A small-molecule ligand and the protein it binds are described below.
Small molecule (SMILES): CC(=O)N[C@H]1[C@H]([C@H](O)[C@H](O)CO)O[C@@](O[C@H](CO)[C@@H](O)[C@@H]2O[C@@H](C(=O)O)C[C@H](O)[C@H]2NC(C)=O)(C(=O)O)C[C@@H]1O

Sequence of chain 4.F:
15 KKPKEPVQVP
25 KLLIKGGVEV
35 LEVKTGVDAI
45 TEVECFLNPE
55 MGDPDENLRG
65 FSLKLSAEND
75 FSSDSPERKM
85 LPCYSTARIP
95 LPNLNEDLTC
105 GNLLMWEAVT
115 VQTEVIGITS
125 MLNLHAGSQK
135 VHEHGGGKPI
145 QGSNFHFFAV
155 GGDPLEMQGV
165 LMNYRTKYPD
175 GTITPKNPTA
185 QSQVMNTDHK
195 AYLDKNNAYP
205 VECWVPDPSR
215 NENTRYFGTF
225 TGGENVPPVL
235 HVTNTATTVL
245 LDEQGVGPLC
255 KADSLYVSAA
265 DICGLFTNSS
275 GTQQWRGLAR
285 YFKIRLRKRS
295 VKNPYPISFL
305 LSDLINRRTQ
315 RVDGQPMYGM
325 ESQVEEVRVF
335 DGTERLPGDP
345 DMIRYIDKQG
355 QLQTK

Binding-site contacts:
Ligand atom C11 contacts residue PHE270 of chain 5.F at 3.9 Å (hydrophobic).
Ligand atom O8 contacts residue ASN272 of chain 5.F at 3.3 Å (h-bond).
Ligand atom C11 contacts residue GLN278 of chain 5.F at 3.5 Å.
Ligand atom O1A contacts residue ASN272 of chain 5.F at 4.1 Å.
Ligand atom C8 contacts residue LYS68 of chain 5.F at 3.5 Å.
Ligand atom C10 contacts residue GLN278 of chain 5.F at 4.1 Å.
Ligand atom C6 contacts residue ASN272 of chain 5.F at 3.6 Å.
Ligand atom N5 contacts residue GLN278 of chain 5.F at 3.9 Å.
Ligand atom C1 contacts residue ASN272 of chain 5.F at 3.9 Å.
Ligand atom O9 contacts residue GLN278 of chain 5.F at 4.1 Å.
Ligand atom C11 contacts residue THR276 of chain 5.F at 3.2 Å.
Ligand atom C9 contacts residue GLN278 of chain 5.F at 3.3 Å.
Ligand atom O1A contacts residue SER274 of chain 5.F at 3.8 Å.
Ligand atom C1 contacts residue THR276 of chain 5.F at 3.1 Å.
Ligand atom O1B contacts residue THR276 of chain 5.F at 2.4 Å (h-bond).
Ligand atom O4 contacts residue ASP74 of chain 4.F at 4.0 Å.
Ligand atom O1A contacts residue THR276 of chain 5.F at 3.3 Å (h-bond).
Ligand atom C11 contacts residue LEU62 of chain 5.F at 3.9 Å (hydrophobic).
Ligand atom O8 contacts residue THR276 of chain 5.F at 3.9 Å.
Ligand atom O9 contacts residue LEU67 of chain 5.F at 2.3 Å.
Ligand atom O8 contacts residue GLN278 of chain 5.F at 3.5 Å (h-bond).
Ligand atom C6 contacts residue LYS68 of chain 5.F at 4.0 Å.
Ligand atom C10 contacts residue LEU62 of chain 5.F at 3.6 Å (hydrophobic).
Ligand atom O1B contacts residue ASN272 of chain 5.F at 3.4 Å (h-bond).
Ligand atom O10 contacts residue PHE75 of chain 4.F at 3.9 Å.
Ligand atom C11 contacts residue ASN272 of chain 5.F at 3.6 Å.
Ligand atom N5 contacts residue ASN272 of chain 5.F at 3.2 Å (h-bond).
Ligand atom C11 contacts residue PHE65 of chain 5.F at 4.0 Å (hydrophobic).
Ligand atom O9 contacts residue LYS68 of chain 5.F at 2.5 Å (salt-bridge).
Ligand atom C8 contacts residue GLN278 of chain 5.F at 3.7 Å.
Ligand atom C9 contacts residue LYS68 of chain 5.F at 3.6 Å.
Ligand atom C9 contacts residue LEU67 of chain 5.F at 3.4 Å (hydrophobic).
Ligand atom C11 contacts residue PHE75 of chain 4.F at 3.5 Å (hydrophobic).
Ligand atom O1B contacts residue LYS68 of chain 5.F at 3.0 Å (salt-bridge).
Ligand atom O7 contacts residue LEU62 of chain 5.F at 3.9 Å.
Ligand atom C10 contacts residue ASN272 of chain 5.F at 3.9 Å.
Ligand atom O10 contacts residue LEU62 of chain 5.F at 3.2 Å.
Ligand atom C7 contacts residue GLN278 of chain 5.F at 3.9 Å.
Ligand atom O8 contacts residue LYS68 of chain 5.F at 3.1 Å.
Ligand atom C11 contacts residue HIS138 of chain 1.F at 3.1 Å.

Sequence of chain 1.F:
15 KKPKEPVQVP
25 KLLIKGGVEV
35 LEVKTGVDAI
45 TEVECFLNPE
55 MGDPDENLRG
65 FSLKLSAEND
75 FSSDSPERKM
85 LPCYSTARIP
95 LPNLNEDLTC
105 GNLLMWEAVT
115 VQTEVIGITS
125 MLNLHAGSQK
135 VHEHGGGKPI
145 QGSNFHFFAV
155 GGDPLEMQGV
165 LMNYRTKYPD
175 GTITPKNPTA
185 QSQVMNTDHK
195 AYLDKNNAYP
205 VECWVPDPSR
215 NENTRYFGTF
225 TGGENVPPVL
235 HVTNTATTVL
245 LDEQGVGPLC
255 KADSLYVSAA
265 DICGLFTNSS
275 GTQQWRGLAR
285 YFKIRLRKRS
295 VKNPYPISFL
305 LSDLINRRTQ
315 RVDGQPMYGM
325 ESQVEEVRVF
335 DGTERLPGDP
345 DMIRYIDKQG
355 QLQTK

Sequence of chain 5.F:
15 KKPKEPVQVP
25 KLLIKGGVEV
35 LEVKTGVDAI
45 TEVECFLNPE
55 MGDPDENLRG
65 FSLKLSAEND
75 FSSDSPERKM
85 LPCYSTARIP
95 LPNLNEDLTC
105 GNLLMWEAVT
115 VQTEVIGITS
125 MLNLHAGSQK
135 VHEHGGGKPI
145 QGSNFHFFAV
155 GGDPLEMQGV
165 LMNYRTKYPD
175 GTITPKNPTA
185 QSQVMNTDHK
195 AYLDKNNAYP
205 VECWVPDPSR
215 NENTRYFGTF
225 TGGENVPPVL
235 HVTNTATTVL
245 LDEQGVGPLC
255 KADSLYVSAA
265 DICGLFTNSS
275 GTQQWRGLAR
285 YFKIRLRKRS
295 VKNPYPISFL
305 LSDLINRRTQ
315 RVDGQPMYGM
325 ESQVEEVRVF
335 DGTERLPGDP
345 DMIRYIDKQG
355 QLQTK